Binding-site contacts:
Ligand atom C8 contacts residue ASP648 of chain 1.A at 4.1 Å.
Ligand atom C7 contacts residue ASN291 of chain 1.A at 3.5 Å.
Ligand atom O5 contacts residue ASN291 of chain 1.A at 2.5 Å (h-bond).
Ligand atom C6 contacts residue ASN291 of chain 1.A at 4.3 Å.
Ligand atom C3 contacts residue ASN291 of chain 1.A at 3.7 Å.
Ligand atom C6 contacts residue ARG566 of chain 1.A at 4.3 Å.
Ligand atom C7 contacts residue SER319 of chain 1.A at 3.4 Å.
Ligand atom C4 contacts residue ASN291 of chain 1.A at 4.1 Å.
Ligand atom C8 contacts residue ARG566 of chain 1.A at 4.4 Å.
Ligand atom O7 contacts residue THR320 of chain 1.A at 3.6 Å.
Ligand atom C8 contacts residue SER319 of chain 1.A at 3.3 Å.
Ligand atom N2 contacts residue SER319 of chain 1.A at 4.3 Å.
Ligand atom C5 contacts residue ILE289 of chain 1.A at 4.1 Å (hydrophobic).
Ligand atom O6 contacts residue ARG566 of chain 1.A at 4.2 Å.
Ligand atom C8 contacts residue MET318 of chain 1.A at 4.0 Å (hydrophobic).
Ligand atom C8 contacts residue ASN291 of chain 1.A at 4.3 Å.
Ligand atom O5 contacts residue ILE289 of chain 1.A at 3.1 Å.
Ligand atom C5 contacts residue ASN291 of chain 1.A at 3.6 Å.
Ligand atom O6 contacts residue ASN291 of chain 1.A at 4.2 Å.
Ligand atom C2 contacts residue ASN291 of chain 1.A at 2.3 Å.
Ligand atom C8 contacts residue GLU647 of chain 1.A at 3.4 Å.
Ligand atom N2 contacts residue ASN291 of chain 1.A at 2.9 Å (h-bond).
Ligand atom C1 contacts residue ASN291 of chain 1.A at 1.5 Å.
Ligand atom O7 contacts residue ASN291 of chain 1.A at 3.9 Å.
Ligand atom C7 contacts residue THR320 of chain 1.A at 4.4 Å.
Ligand atom O7 contacts residue SER319 of chain 1.A at 3.3 Å (h-bond).
Ligand atom C1 contacts residue ILE289 of chain 1.A at 3.8 Å (hydrophobic).

The small molecule below binds the protein below.
Small molecule (SMILES): CC(=O)N[C@H]1[C@H](O[C@H]2[C@H](O)[C@@H](NC(C)=O)CO[C@@H]2CO)O[C@H](CO)[C@@H](O)[C@@H]1O

Sequence of chain 1.A:
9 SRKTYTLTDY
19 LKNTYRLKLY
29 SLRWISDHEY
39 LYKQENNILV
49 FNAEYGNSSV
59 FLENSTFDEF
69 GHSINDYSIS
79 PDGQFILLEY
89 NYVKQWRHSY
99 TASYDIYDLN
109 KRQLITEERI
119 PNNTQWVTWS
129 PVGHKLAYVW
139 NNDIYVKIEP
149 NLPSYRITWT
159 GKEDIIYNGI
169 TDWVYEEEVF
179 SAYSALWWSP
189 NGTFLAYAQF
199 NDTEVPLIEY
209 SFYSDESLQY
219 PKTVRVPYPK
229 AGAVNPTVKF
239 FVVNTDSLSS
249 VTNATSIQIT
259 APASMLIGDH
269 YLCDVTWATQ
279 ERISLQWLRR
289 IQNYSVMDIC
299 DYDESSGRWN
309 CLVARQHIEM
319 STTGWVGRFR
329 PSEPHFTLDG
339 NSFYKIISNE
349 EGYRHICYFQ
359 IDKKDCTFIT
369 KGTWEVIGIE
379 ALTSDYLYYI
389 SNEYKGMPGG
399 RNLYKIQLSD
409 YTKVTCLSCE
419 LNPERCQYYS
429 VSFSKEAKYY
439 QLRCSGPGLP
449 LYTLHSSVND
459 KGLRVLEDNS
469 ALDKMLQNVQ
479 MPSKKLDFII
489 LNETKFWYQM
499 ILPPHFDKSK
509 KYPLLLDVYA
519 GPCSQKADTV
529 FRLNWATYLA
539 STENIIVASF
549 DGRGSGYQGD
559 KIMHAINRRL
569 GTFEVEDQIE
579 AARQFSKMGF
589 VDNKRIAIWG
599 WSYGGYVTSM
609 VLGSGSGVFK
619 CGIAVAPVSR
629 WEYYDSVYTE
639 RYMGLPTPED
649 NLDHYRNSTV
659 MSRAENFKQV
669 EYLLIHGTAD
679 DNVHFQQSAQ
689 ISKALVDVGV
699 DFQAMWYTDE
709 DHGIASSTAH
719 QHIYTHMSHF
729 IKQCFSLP